The protein below binds the small molecule below.
Small molecule (SMILES): CC(=O)N[C@@H]1[C@@H](O)[C@H](O)[C@@H](CO)O[C@H]1O

Sequence of chain 1.D:
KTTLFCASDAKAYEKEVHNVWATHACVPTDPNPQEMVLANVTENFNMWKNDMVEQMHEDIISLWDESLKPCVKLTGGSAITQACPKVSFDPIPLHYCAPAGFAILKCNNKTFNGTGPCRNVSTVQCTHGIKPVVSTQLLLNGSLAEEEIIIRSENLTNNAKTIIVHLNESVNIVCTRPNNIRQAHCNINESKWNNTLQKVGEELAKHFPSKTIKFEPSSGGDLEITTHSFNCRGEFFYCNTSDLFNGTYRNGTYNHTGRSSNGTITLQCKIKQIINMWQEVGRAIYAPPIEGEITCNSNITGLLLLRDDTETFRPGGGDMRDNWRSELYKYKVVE

Binding-site contacts:
Ligand atom O5 contacts residue THR120 of chain 1.D at 3.8 Å.
Ligand atom C6 contacts residue THR120 of chain 1.D at 4.2 Å.
Ligand atom C3 contacts residue THR120 of chain 1.D at 4.2 Å.
Ligand atom N2 contacts residue ASN118 of chain 1.D at 2.8 Å (h-bond).
Ligand atom C4 contacts residue THR120 of chain 1.D at 4.4 Å.
Ligand atom C5 contacts residue THR120 of chain 1.D at 3.7 Å.
Ligand atom C8 contacts residue ASN118 of chain 1.D at 4.2 Å.
Ligand atom O7 contacts residue HIS220 of chain 1.D at 3.3 Å (h-bond).
Ligand atom O7 contacts residue ILE156 of chain 1.D at 3.9 Å.
Ligand atom C3 contacts residue ASN118 of chain 1.D at 3.8 Å.
Ligand atom C8 contacts residue SER158 of chain 1.D at 3.9 Å.
Ligand atom C4 contacts residue ASN118 of chain 1.D at 4.2 Å.
Ligand atom C8 contacts residue ILE156 of chain 1.D at 3.6 Å (hydrophobic).
Ligand atom C7 contacts residue ASN118 of chain 1.D at 3.1 Å.
Ligand atom C2 contacts residue THR120 of chain 1.D at 4.5 Å.
Ligand atom O6 contacts residue PRO122 of chain 1.D at 3.8 Å.
Ligand atom C1 contacts residue THR120 of chain 1.D at 3.8 Å.
Ligand atom C5 contacts residue ASN118 of chain 1.D at 3.7 Å.
Ligand atom C8 contacts residue LEU161 of chain 1.D at 3.6 Å (hydrophobic).
Ligand atom O6 contacts residue GLY121 of chain 1.D at 4.1 Å.
Ligand atom O5 contacts residue ASN118 of chain 1.D at 2.4 Å (h-bond).
Ligand atom C7 contacts residue HIS220 of chain 1.D at 4.3 Å.
Ligand atom C7 contacts residue LEU161 of chain 1.D at 4.4 Å (hydrophobic).
Ligand atom C8 contacts residue ARG157 of chain 1.D at 4.4 Å.
Ligand atom C7 contacts residue ILE156 of chain 1.D at 4.1 Å (hydrophobic).
Ligand atom C2 contacts residue ASN118 of chain 1.D at 2.4 Å.
Ligand atom C1 contacts residue ASN118 of chain 1.D at 1.4 Å.
Ligand atom O7 contacts residue ASN118 of chain 1.D at 3.0 Å (h-bond).
Ligand atom O6 contacts residue THR120 of chain 1.D at 3.3 Å (h-bond).